Binding-site contacts:
Ligand atom C17 contacts residue TRP89 of chain 1.B at 3.7 Å (hydrophobic).
Ligand atom C29 contacts residue GLU59 of chain 1.B at 3.6 Å.
Ligand atom C28 contacts residue GLU59 of chain 1.B at 3.3 Å.
Ligand atom F1 contacts residue THR87 of chain 1.B at 3.4 Å.
Ligand atom C12 contacts residue CYS90 of chain 1.B at 3.5 Å (hydrophobic).
Ligand atom C14 contacts residue TRP89 of chain 1.B at 3.5 Å (hydrophobic).
Ligand atom C18 contacts residue CYS90 of chain 1.B at 3.4 Å (hydrophobic).
Ligand atom C3 contacts residue THR87 of chain 1.B at 3.5 Å.
Ligand atom C37 contacts residue LEU63 of chain 1.B at 3.5 Å (hydrophobic).
Ligand atom C2 contacts residue THR87 of chain 1.B at 3.4 Å.
Ligand atom N24 contacts residue GLU59 of chain 1.B at 3.3 Å (salt-bridge).
Ligand atom C12 contacts residue TRP89 of chain 1.B at 3.5 Å (hydrophobic).
Ligand atom N21 contacts residue ALA156 of chain 1.B at 3.6 Å.
Ligand atom C32 contacts residue ASP152 of chain 1.B at 3.7 Å.
Ligand atom N13 contacts residue TRP89 of chain 1.B at 3.3 Å.
Ligand atom F1 contacts residue GLU59 of chain 1.B at 3.5 Å.
Ligand atom C8 contacts residue ALA39 of chain 1.B at 3.3 Å (hydrophobic).
Ligand atom N38 contacts residue VAL62 of chain 1.B at 3.2 Å.
Ligand atom N11 contacts residue TRP89 of chain 1.B at 3.6 Å.
Ligand atom O6 contacts residue PHE153 of chain 1.B at 3.5 Å.
Ligand atom C9 contacts residue GLN88 of chain 1.B at 3.5 Å.
Ligand atom N13 contacts residue CYS90 of chain 1.B at 2.7 Å (h-bond).
Ligand atom C8 contacts residue THR87 of chain 1.B at 3.5 Å.
Ligand atom C9 contacts residue ALA39 of chain 1.B at 3.4 Å (hydrophobic).
Ligand atom C3 contacts residue LYS41 of chain 1.B at 3.7 Å.
Ligand atom N13 contacts residue PHE141 of chain 1.B at 3.6 Å.
Ligand atom C18 contacts residue TRP89 of chain 1.B at 3.5 Å (hydrophobic).
Ligand atom C4 contacts residue THR87 of chain 1.B at 3.5 Å.
Ligand atom CL3 contacts residue GLY151 of chain 1.B at 3.5 Å.
Ligand atom C7 contacts residue PHE153 of chain 1.B at 3.6 Å (hydrophobic).
Ligand atom CL3 contacts residue LEU63 of chain 1.B at 3.6 Å.
Ligand atom C28 contacts residue ASP152 of chain 1.B at 3.5 Å.
Ligand atom N11 contacts residue CYS90 of chain 1.B at 3.1 Å (h-bond).
Ligand atom C32 contacts residue LEU63 of chain 1.B at 3.5 Å (hydrophobic).
Ligand atom O26 contacts residue ASP152 of chain 1.B at 2.9 Å (salt-bridge).
Ligand atom C27 contacts residue ASP152 of chain 1.B at 3.5 Å.
Ligand atom CL3 contacts residue ASP152 of chain 1.B at 3.6 Å.
Ligand atom F1 contacts residue ILE85 of chain 1.B at 2.9 Å.
Ligand atom C14 contacts residue CYS90 of chain 1.B at 3.7 Å (hydrophobic).
Ligand atom N38 contacts residue LEU63 of chain 1.B at 3.3 Å.

A small-molecule ligand and the protein it binds are described below.
Small molecule (SMILES): N#CC1(c2cccc(C(=O)Nc3cc(Oc4ccc5nc(NC(=O)C6CC6)sc5n4)ccc3F)c2Cl)CC1

Sequence of chain 1.B:
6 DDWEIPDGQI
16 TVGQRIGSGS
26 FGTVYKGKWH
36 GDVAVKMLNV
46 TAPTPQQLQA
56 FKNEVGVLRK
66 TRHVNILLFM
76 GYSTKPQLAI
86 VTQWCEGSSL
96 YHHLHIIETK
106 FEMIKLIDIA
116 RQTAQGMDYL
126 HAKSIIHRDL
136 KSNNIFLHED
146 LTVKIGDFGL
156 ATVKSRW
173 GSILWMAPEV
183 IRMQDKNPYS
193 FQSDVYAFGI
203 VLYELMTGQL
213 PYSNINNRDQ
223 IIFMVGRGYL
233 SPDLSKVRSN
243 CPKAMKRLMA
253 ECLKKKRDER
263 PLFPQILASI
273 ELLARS